Sequence of chain 1.NA:
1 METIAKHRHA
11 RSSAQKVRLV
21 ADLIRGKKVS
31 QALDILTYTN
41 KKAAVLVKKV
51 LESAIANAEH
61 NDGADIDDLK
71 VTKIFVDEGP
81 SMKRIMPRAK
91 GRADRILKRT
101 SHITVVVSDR

The small molecule below binds the protein below.
Small molecule (SMILES): CC[C@H]1NC(=O)[C@@H](NC(=O)c2ncccc2O)[C@@H](C)OC(=O)[C@H](c2ccccc2)NC(=O)[C@@H]2CC(=O)[C@H](CS[C@@H]3CN4CCC3CC4)CN2C(=O)[C@H](Cc2ccc(N(C)C)cc2)N(C)C(=O)[C@@H]2CCCN2C1=O

Binding-site contacts:
Ligand atom CB contacts residue DOL1 of chain 1.XF at 3.9 Å.
Ligand atom CG contacts residue DOL1 of chain 1.XF at 3.5 Å.
Ligand atom C6 contacts residue LYS90 of chain 1.NA at 3.7 Å.
Ligand atom C5 contacts residue LYS90 of chain 1.NA at 4.2 Å.